Binding-site contacts:
Ligand atom C7 contacts residue ASN139 of chain 1.A at 3.3 Å.
Ligand atom N2 contacts residue ALA138 of chain 1.A at 4.3 Å.
Ligand atom N2 contacts residue ILE264 of chain 1.A at 4.5 Å.
Ligand atom C8 contacts residue LEU265 of chain 1.A at 4.2 Å (hydrophobic).
Ligand atom O3 contacts residue GLU263 of chain 1.A at 4.4 Å.
Ligand atom C5 contacts residue ASN139 of chain 1.A at 3.7 Å.
Ligand atom O7 contacts residue ALA138 of chain 1.A at 3.8 Å.
Ligand atom C8 contacts residue ALA138 of chain 1.A at 3.5 Å (hydrophobic).
Ligand atom C2 contacts residue ASN139 of chain 1.A at 2.3 Å.
Ligand atom N2 contacts residue GLU263 of chain 1.A at 3.0 Å (salt-bridge).
Ligand atom O3 contacts residue ILE264 of chain 1.A at 4.1 Å.
Ligand atom C2 contacts residue GLU263 of chain 1.A at 3.8 Å.
Ligand atom C4 contacts residue ASN139 of chain 1.A at 4.1 Å.
Ligand atom C3 contacts residue GLU263 of chain 1.A at 3.8 Å.
Ligand atom O7 contacts residue ASN139 of chain 1.A at 3.3 Å (h-bond).
Ligand atom O3 contacts residue TYR288 of chain 1.A at 4.2 Å.
Ligand atom C6 contacts residue TYR288 of chain 1.A at 3.9 Å (hydrophobic).
Ligand atom O4 contacts residue ILE264 of chain 1.A at 4.0 Å.
Ligand atom C1 contacts residue GLU263 of chain 1.A at 3.9 Å.
Ligand atom C4 contacts residue TYR288 of chain 1.A at 4.4 Å (hydrophobic).
Ligand atom O2 contacts residue TYR288 of chain 1.A at 3.8 Å.
Ligand atom C7 contacts residue TYR288 of chain 1.A at 4.2 Å (hydrophobic).
Ligand atom O7 contacts residue ILE264 of chain 1.A at 3.5 Å.
Ligand atom C4 contacts residue TYR288 of chain 1.A at 4.5 Å (hydrophobic).
Ligand atom O5 contacts residue ASN139 of chain 1.A at 2.4 Å (h-bond).
Ligand atom C1 contacts residue ASN139 of chain 1.A at 1.4 Å.
Ligand atom C3 contacts residue ILE264 of chain 1.A at 4.2 Å (hydrophobic).
Ligand atom C8 contacts residue ASN139 of chain 1.A at 4.4 Å.
Ligand atom C7 contacts residue ALA138 of chain 1.A at 3.7 Å (hydrophobic).
Ligand atom N2 contacts residue ASN139 of chain 1.A at 2.8 Å (h-bond).
Ligand atom C8 contacts residue GLU263 of chain 1.A at 3.9 Å.
Ligand atom C8 contacts residue GLY135 of chain 1.A at 3.8 Å.
Ligand atom O7 contacts residue TYR288 of chain 1.A at 3.0 Å (h-bond).
Ligand atom C2 contacts residue TYR288 of chain 1.A at 4.1 Å (hydrophobic).
Ligand atom C3 contacts residue ASN139 of chain 1.A at 3.6 Å.
Ligand atom C7 contacts residue ILE264 of chain 1.A at 4.1 Å (hydrophobic).
Ligand atom C7 contacts residue GLU263 of chain 1.A at 3.9 Å.

Sequence of chain 1.A:
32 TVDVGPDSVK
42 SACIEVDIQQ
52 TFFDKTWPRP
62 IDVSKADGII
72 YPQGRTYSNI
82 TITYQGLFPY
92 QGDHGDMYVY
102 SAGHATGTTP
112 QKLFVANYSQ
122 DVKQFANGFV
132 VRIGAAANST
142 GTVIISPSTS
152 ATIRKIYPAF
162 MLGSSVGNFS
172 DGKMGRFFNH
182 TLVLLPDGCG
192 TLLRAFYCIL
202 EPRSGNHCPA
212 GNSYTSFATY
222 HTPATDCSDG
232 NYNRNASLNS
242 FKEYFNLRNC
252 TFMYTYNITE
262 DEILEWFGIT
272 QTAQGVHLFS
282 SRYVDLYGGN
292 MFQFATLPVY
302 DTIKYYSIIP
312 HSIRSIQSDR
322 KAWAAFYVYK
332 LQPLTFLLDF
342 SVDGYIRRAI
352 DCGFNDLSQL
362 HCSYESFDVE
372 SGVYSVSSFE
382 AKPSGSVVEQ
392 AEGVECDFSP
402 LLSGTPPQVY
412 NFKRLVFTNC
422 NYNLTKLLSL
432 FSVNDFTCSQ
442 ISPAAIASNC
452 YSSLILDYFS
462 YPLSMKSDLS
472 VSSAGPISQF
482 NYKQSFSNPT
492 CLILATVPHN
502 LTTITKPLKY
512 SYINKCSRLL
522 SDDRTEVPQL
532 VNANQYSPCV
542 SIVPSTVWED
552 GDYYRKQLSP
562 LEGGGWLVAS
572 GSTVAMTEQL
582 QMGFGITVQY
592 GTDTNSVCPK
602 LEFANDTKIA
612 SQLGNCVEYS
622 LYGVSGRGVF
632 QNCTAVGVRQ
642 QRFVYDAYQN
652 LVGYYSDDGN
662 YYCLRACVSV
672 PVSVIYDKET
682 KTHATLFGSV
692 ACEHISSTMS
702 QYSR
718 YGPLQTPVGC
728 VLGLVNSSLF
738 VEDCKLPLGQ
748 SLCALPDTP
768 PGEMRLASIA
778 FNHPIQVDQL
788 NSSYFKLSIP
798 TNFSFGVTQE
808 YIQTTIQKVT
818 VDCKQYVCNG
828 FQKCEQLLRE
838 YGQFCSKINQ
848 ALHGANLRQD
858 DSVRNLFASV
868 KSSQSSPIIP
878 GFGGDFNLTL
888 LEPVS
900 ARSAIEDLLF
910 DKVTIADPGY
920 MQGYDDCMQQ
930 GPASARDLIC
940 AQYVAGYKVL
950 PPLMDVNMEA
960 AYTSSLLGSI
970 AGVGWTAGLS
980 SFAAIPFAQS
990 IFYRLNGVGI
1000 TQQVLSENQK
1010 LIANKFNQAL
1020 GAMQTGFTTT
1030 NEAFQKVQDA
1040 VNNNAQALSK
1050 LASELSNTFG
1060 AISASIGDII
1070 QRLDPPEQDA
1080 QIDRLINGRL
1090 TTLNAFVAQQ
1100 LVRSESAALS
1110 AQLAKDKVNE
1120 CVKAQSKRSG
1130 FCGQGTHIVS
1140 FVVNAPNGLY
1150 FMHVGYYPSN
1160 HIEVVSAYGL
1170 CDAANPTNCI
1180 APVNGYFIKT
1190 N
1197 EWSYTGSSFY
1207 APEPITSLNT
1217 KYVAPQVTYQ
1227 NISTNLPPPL

A protein and the small-molecule ligand that binds it are described below.
Small molecule (SMILES): CC(=O)N[C@H]1[C@H](O[C@H]2[C@H](O)[C@@H](NC(C)=O)CO[C@@H]2CO)O[C@H](CO)[C@@H](O[C@@H]2O[C@H](CO[C@H]3O[C@H](CO)[C@@H](O)[C@H](O)[C@@H]3O)[C@@H](O)[C@H](O[C@H]3O[C@H](CO)[C@@H](O)[C@H](O)[C@@H]3O)[C@@H]2O)[C@@H]1O